This protein binds this small molecule.
Small molecule (SMILES): CC(=O)N[C@@H]1[C@@H](O)[C@H](O)[C@@H](CO)O[C@H]1O

Sequence of chain 14.E:
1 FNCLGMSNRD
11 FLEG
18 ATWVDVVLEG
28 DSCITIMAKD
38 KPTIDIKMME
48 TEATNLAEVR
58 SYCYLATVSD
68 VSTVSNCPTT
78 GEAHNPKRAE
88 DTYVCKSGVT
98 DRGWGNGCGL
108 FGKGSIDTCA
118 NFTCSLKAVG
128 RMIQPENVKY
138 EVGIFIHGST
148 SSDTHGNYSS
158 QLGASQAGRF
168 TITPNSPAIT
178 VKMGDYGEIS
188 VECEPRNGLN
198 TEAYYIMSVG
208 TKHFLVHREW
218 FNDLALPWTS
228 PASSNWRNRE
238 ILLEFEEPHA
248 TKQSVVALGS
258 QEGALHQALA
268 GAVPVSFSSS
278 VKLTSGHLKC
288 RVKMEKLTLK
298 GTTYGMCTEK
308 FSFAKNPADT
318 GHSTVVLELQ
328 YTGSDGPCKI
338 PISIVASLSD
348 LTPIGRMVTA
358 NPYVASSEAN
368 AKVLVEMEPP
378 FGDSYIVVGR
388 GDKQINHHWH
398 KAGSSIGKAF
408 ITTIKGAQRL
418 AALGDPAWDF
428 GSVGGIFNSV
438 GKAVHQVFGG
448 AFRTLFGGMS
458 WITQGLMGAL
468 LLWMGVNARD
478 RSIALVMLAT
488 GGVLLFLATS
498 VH

Binding-site contacts:
Ligand atom C8 contacts residue ASN118 of chain 14.E at 4.4 Å.
Ligand atom N2 contacts residue ASN118 of chain 14.E at 2.9 Å (h-bond).
Ligand atom C8 contacts residue ASP67 of chain 14.E at 4.0 Å.
Ligand atom O7 contacts residue ASN118 of chain 14.E at 3.0 Å (h-bond).
Ligand atom C1 contacts residue THR89 of chain 14.E at 4.4 Å.
Ligand atom C5 contacts residue THR120 of chain 14.E at 4.0 Å.
Ligand atom O6 contacts residue PHE119 of chain 14.E at 4.0 Å.
Ligand atom C1 contacts residue SER66 of chain 14.E at 4.5 Å.
Ligand atom C7 contacts residue ASN118 of chain 14.E at 3.1 Å.
Ligand atom C6 contacts residue PHE119 of chain 14.E at 3.8 Å (hydrophobic).
Ligand atom C5 contacts residue ASN118 of chain 14.E at 3.6 Å.
Ligand atom O5 contacts residue SER66 of chain 14.E at 4.4 Å.
Ligand atom O7 contacts residue ASP67 of chain 14.E at 3.5 Å (salt-bridge).
Ligand atom C5 contacts residue PHE119 of chain 14.E at 4.4 Å (hydrophobic).
Ligand atom C8 contacts residue TYR90 of chain 14.E at 3.8 Å (hydrophobic).
Ligand atom O5 contacts residue THR89 of chain 14.E at 4.3 Å.
Ligand atom O7 contacts residue SER66 of chain 14.E at 3.5 Å.
Ligand atom O4 contacts residue THR300 of chain 29.A at 4.5 Å.
Ligand atom O5 contacts residue PHE119 of chain 14.E at 3.8 Å.
Ligand atom C7 contacts residue ASP67 of chain 14.E at 3.9 Å.
Ligand atom N2 contacts residue TYR90 of chain 14.E at 4.4 Å.
Ligand atom C6 contacts residue THR120 of chain 14.E at 3.4 Å.
Ligand atom C6 contacts residue THR89 of chain 14.E at 4.2 Å.
Ligand atom C3 contacts residue ASN118 of chain 14.E at 3.8 Å.
Ligand atom C2 contacts residue ASN118 of chain 14.E at 2.5 Å.
Ligand atom C4 contacts residue ASN118 of chain 14.E at 4.2 Å.
Ligand atom O5 contacts residue THR120 of chain 14.E at 3.4 Å (h-bond).
Ligand atom O5 contacts residue ASN118 of chain 14.E at 2.3 Å (h-bond).
Ligand atom C5 contacts residue THR89 of chain 14.E at 4.2 Å.
Ligand atom C7 contacts residue TYR90 of chain 14.E at 4.1 Å (hydrophobic).
Ligand atom O6 contacts residue THR120 of chain 14.E at 2.5 Å (h-bond).
Ligand atom C1 contacts residue ASN118 of chain 14.E at 1.4 Å.

Sequence of chain 29.A:
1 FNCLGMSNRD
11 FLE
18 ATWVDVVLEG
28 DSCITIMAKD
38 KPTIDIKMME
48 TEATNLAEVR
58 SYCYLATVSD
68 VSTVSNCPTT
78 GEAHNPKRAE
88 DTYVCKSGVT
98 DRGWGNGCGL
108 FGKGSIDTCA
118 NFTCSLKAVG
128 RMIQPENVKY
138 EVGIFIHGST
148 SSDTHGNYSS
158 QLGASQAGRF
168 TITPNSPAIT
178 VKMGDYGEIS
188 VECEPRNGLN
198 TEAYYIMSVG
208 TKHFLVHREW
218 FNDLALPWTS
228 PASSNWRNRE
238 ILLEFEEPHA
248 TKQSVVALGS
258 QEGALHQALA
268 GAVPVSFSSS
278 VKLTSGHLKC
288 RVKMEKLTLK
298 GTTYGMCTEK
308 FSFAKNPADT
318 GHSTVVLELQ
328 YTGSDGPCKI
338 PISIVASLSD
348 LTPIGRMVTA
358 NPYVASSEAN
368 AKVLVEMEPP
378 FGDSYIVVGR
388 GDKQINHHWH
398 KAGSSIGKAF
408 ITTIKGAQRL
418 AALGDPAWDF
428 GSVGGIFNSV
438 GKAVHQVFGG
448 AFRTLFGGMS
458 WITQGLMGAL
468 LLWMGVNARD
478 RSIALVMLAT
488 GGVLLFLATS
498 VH